Binding-site contacts:
Ligand atom N3 contacts residue HIS384 of chain 1.E at 3.3 Å (h-bond).
Ligand atom O2B contacts residue THR252 of chain 1.E at 3.3 Å (h-bond).
Ligand atom S1G contacts residue ARG359 of chain 1.D at 3.9 Å.
Ligand atom PB contacts residue MG1 of chain 1.T at 3.6 Å.
Ligand atom O2A contacts residue LYS251 of chain 1.E at 3.8 Å.
Ligand atom O2A contacts residue GLY250 of chain 1.E at 3.8 Å.
Ligand atom C6 contacts residue ILE380 of chain 1.E at 3.6 Å (hydrophobic).
Ligand atom O3B contacts residue GLY248 of chain 1.E at 3.1 Å (h-bond).
Ligand atom C2 contacts residue LEU253 of chain 1.E at 3.8 Å (hydrophobic).
Ligand atom O3A contacts residue GLY250 of chain 1.E at 3.2 Å (h-bond).
Ligand atom O2G contacts residue MG1 of chain 1.T at 2.1 Å.
Ligand atom N1 contacts residue ASP205 of chain 1.E at 3.5 Å (salt-bridge).
Ligand atom O2B contacts residue MG1 of chain 1.T at 2.2 Å.
Ligand atom N3 contacts residue LEU253 of chain 1.E at 3.8 Å.
Ligand atom O2A contacts residue THR252 of chain 1.E at 3.4 Å.
Ligand atom O4' contacts residue ALA409 of chain 1.E at 3.7 Å.
Ligand atom O1B contacts residue GLY250 of chain 1.E at 3.6 Å (h-bond).
Ligand atom O5' contacts residue GLY250 of chain 1.E at 3.9 Å.
Ligand atom N7 contacts residue GLY248 of chain 1.E at 3.7 Å.
Ligand atom C8 contacts residue GLY250 of chain 1.E at 3.8 Å.
Ligand atom PB contacts residue GLY248 of chain 1.E at 3.9 Å.
Ligand atom C8 contacts residue GLY248 of chain 1.E at 3.4 Å.
Ligand atom C4 contacts residue LEU253 of chain 1.E at 3.9 Å (hydrophobic).
Ligand atom N1 contacts residue ILE380 of chain 1.E at 3.3 Å.
Ligand atom O1B contacts residue THR249 of chain 1.E at 3.9 Å.
Ligand atom O1B contacts residue LYS251 of chain 1.E at 3.0 Å (salt-bridge).
Ligand atom O2A contacts residue LEU253 of chain 1.E at 3.8 Å.
Ligand atom O3G contacts residue ASN348 of chain 1.E at 3.5 Å (h-bond).
Ligand atom PG contacts residue MG1 of chain 1.T at 3.6 Å.
Ligand atom N6 contacts residue ILE380 of chain 1.E at 3.6 Å.
Ligand atom N1 contacts residue GLY207 of chain 1.E at 3.5 Å (h-bond).
Ligand atom O3A contacts residue GLY248 of chain 1.E at 3.8 Å.
Ligand atom O2' contacts residue HIS384 of chain 1.E at 3.8 Å.
Ligand atom N1 contacts residue LEU253 of chain 1.E at 3.9 Å.
Ligand atom O1B contacts residue GLY248 of chain 1.E at 3.8 Å.
Ligand atom C2 contacts residue ASP205 of chain 1.E at 3.1 Å.
Ligand atom O3G contacts residue PRO247 of chain 1.E at 3.7 Å.
Ligand atom N7 contacts residue THR249 of chain 1.E at 3.6 Å.
Ligand atom N6 contacts residue GLY207 of chain 1.E at 3.2 Å (h-bond).
Ligand atom N7 contacts residue GLY250 of chain 1.E at 3.5 Å (h-bond).

Sequence of chain 1.E:
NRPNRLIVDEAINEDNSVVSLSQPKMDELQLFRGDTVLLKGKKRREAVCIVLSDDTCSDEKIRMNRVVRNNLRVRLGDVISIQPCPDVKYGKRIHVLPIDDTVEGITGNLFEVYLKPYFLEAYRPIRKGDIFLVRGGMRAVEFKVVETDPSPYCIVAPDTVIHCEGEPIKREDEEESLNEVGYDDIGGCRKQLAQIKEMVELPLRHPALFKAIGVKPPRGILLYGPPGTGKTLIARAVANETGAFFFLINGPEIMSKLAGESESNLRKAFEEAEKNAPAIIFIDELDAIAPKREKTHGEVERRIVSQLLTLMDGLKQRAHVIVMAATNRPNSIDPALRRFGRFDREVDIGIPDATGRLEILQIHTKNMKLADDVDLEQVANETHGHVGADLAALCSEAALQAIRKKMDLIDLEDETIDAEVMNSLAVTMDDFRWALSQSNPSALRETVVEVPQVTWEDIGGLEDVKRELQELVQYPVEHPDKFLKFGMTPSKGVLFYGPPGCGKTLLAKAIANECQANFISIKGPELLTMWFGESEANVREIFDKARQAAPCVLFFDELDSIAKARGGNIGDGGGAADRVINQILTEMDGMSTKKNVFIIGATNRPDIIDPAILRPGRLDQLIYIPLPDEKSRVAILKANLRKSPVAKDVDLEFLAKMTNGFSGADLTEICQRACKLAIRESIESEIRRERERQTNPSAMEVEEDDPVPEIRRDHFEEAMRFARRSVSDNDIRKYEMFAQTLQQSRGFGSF

Sequence of chain 1.D:
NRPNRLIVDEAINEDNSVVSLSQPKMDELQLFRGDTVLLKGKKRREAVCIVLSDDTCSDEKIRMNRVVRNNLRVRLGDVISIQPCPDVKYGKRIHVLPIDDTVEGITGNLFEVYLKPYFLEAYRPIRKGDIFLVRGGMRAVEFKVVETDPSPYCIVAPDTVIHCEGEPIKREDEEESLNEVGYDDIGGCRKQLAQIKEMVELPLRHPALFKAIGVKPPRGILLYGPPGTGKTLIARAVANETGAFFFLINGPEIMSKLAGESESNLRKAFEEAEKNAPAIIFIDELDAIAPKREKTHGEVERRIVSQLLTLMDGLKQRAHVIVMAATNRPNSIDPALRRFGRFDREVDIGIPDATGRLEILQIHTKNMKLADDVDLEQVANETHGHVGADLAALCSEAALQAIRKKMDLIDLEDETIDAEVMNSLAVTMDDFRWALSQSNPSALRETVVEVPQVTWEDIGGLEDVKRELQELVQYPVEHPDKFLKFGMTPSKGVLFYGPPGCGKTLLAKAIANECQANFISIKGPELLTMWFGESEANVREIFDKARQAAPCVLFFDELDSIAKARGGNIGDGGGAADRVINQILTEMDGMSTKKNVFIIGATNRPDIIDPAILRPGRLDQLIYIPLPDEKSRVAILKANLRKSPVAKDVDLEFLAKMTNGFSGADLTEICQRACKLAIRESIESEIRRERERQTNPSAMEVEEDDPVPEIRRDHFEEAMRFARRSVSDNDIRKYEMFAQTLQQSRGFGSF

The small molecule below binds the protein below.
Small molecule (SMILES): Nc1ncnc2c1ncn2[C@@H]1O[C@H](COP(=O)(O)OP(=O)(O)OP(O)(O)=S)[C@@H](O)[C@H]1O